This protein binds this small molecule.
Small molecule (SMILES): NS(=O)(=O)c1c(F)c(F)c(S(=O)(=O)CCO)c(N[C@H](c2ccccc2)[C@@H](O)c2ccccc2)c1F

Sequence of chain 1.A:
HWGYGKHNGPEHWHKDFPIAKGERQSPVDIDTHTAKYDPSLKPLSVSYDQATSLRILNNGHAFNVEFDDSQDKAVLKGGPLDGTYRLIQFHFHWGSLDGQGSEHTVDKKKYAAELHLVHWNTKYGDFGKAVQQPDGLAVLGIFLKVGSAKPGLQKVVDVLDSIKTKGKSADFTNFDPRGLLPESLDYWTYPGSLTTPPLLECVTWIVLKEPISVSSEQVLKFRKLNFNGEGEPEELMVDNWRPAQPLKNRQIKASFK

Binding-site contacts:
Ligand atom C6 contacts residue HIS94 of chain 1.A at 3.2 Å.
Ligand atom S14 contacts residue ASN62 of chain 1.A at 3.8 Å.
Ligand atom F11 contacts residue ZN1 of chain 1.E at 2.8 Å.
Ligand atom O15 contacts residue GLN92 of chain 1.A at 3.4 Å (h-bond).
Ligand atom N4 contacts residue THR198 of chain 1.A at 2.8 Å (h-bond).
Ligand atom O3 contacts residue LEU197 of chain 1.A at 3.1 Å.
Ligand atom O16 contacts residue GLN92 of chain 1.A at 3.7 Å.
Ligand atom S14 contacts residue ASN67 of chain 1.A at 3.5 Å (h-bond).
Ligand atom C7 contacts residue HIS94 of chain 1.A at 3.7 Å.
Ligand atom F11 contacts residue THR199 of chain 1.A at 3.1 Å.
Ligand atom C33 contacts residue PHE130 of chain 1.A at 3.6 Å (hydrophobic).
Ligand atom C5 contacts residue THR199 of chain 1.A at 3.6 Å.
Ligand atom O3 contacts residue THR198 of chain 1.A at 2.9 Å (h-bond).
Ligand atom C7 contacts residue THR199 of chain 1.A at 3.8 Å.
Ligand atom O2 contacts residue HIS94 of chain 1.A at 3.2 Å.
Ligand atom O16 contacts residue ASN67 of chain 1.A at 2.1 Å (h-bond).
Ligand atom C25 contacts residue PRO201 of chain 1.A at 3.6 Å (hydrophobic).
Ligand atom F11 contacts residue HIS96 of chain 1.A at 2.9 Å.
Ligand atom N4 contacts residue HIS96 of chain 1.A at 3.4 Å (h-bond).
Ligand atom N19 contacts residue GLN92 of chain 1.A at 3.7 Å.
Ligand atom O2 contacts residue VAL121 of chain 1.A at 3.8 Å.
Ligand atom C17 contacts residue ASN62 of chain 1.A at 3.5 Å.
Ligand atom N4 contacts residue HIS94 of chain 1.A at 3.3 Å (h-bond).
Ligand atom S1 contacts residue HIS94 of chain 1.A at 3.8 Å.
Ligand atom C5 contacts residue ZN1 of chain 1.E at 3.6 Å.
Ligand atom C5 contacts residue HIS94 of chain 1.A at 3.4 Å.
Ligand atom N4 contacts residue HIS119 of chain 1.A at 3.3 Å (h-bond).
Ligand atom O16 contacts residue ASN62 of chain 1.A at 3.1 Å (h-bond).
Ligand atom S1 contacts residue ZN1 of chain 1.E at 3.1 Å.
Ligand atom O2 contacts residue ZN1 of chain 1.E at 3.2 Å.
Ligand atom C34 contacts residue ILE91 of chain 1.A at 3.7 Å (hydrophobic).
Ligand atom C33 contacts residue ILE91 of chain 1.A at 3.8 Å (hydrophobic).
Ligand atom N4 contacts residue ZN1 of chain 1.E at 1.9 Å.
Ligand atom F11 contacts residue HIS94 of chain 1.A at 3.2 Å.
Ligand atom C6 contacts residue ZN1 of chain 1.E at 3.4 Å.
Ligand atom C10 contacts residue HIS94 of chain 1.A at 3.7 Å.
Ligand atom F13 contacts residue LEU197 of chain 1.A at 3.6 Å.
Ligand atom C6 contacts residue THR199 of chain 1.A at 3.4 Å.
Ligand atom O15 contacts residue ASN67 of chain 1.A at 3.0 Å (h-bond).
Ligand atom F11 contacts residue THR198 of chain 1.A at 3.7 Å.